The protein below binds the small molecule below.
Small molecule (SMILES): O=c1c2cccnc2n(-c2cccc([N+](=O)[O-])c2)c(=O)n1Cc1ccncc1

Sequence of chain 1.D:
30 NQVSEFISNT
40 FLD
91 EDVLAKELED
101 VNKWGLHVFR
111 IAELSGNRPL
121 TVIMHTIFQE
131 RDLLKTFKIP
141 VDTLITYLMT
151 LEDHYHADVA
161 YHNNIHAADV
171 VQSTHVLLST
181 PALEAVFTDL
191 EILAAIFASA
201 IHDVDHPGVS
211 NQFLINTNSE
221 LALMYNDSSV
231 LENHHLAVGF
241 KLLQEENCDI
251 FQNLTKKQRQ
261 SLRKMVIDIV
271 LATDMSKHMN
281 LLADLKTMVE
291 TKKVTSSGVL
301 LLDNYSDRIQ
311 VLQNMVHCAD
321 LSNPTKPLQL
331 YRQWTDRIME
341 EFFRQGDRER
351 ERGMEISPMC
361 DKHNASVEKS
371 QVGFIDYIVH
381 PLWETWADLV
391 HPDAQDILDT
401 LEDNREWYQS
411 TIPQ

Binding-site contacts:
Ligand atom N4 contacts residue GLN371 of chain 1.D at 3.3 Å (h-bond).
Ligand atom O56 contacts residue ILE36 of chain 1.D at 3.3 Å.
Ligand atom C42 contacts residue SER370 of chain 1.D at 3.8 Å.
Ligand atom C2 contacts residue ILE338 of chain 1.D at 3.6 Å (hydrophobic).
Ligand atom O58 contacts residue VAL32 of chain 1.D at 3.5 Å.
Ligand atom O56 contacts residue PHE35 of chain 1.D at 3.4 Å.
Ligand atom O50 contacts residue TYR161 of chain 1.D at 3.3 Å (h-bond).
Ligand atom N15 contacts residue PHE374 of chain 1.D at 3.4 Å.
Ligand atom C39 contacts residue PHE374 of chain 1.D at 3.6 Å (hydrophobic).
Ligand atom C29 contacts residue HIS162 of chain 1.D at 3.5 Å.
Ligand atom N54 contacts residue PHE35 of chain 1.D at 3.3 Å.
Ligand atom C6 contacts residue ASN323 of chain 1.D at 3.8 Å.
Ligand atom C6 contacts residue THR335 of chain 1.D at 3.8 Å.
Ligand atom N15 contacts residue ILE338 of chain 1.D at 3.8 Å.
Ligand atom N13 contacts residue PHE374 of chain 1.D at 3.7 Å.
Ligand atom O58 contacts residue SER370 of chain 1.D at 3.3 Å.
Ligand atom C39 contacts residue PHE35 of chain 1.D at 3.4 Å (hydrophobic).
Ligand atom C28 contacts residue ILE338 of chain 1.D at 3.6 Å (hydrophobic).
Ligand atom O52 contacts residue PHE40 of chain 1.D at 3.8 Å.
Ligand atom C2 contacts residue PHE374 of chain 1.D at 3.5 Å (hydrophobic).
Ligand atom C24 contacts residue LEU321 of chain 1.D at 3.4 Å (hydrophobic).
Ligand atom C5 contacts residue THR335 of chain 1.D at 3.3 Å.
Ligand atom O50 contacts residue ASN323 of chain 1.D at 3.8 Å.
Ligand atom O56 contacts residue SER370 of chain 1.D at 3.5 Å (h-bond).
Ligand atom O52 contacts residue PHE35 of chain 1.D at 3.2 Å.
Ligand atom C14 contacts residue ILE338 of chain 1.D at 3.8 Å (hydrophobic).
Ligand atom N54 contacts residue SER370 of chain 1.D at 3.4 Å (h-bond).
Ligand atom C1 contacts residue ASN323 of chain 1.D at 3.2 Å.
Ligand atom C3 contacts residue PHE374 of chain 1.D at 3.5 Å (hydrophobic).
Ligand atom N4 contacts residue ILE338 of chain 1.D at 3.8 Å.
Ligand atom C3 contacts residue ILE338 of chain 1.D at 3.7 Å (hydrophobic).
Ligand atom O58 contacts residue PHE35 of chain 1.D at 3.5 Å.
Ligand atom C40 contacts residue PHE35 of chain 1.D at 3.4 Å (hydrophobic).
Ligand atom C5 contacts residue GLN371 of chain 1.D at 3.2 Å.
Ligand atom O56 contacts residue PHE374 of chain 1.D at 3.5 Å.
Ligand atom C16 contacts residue PHE374 of chain 1.D at 3.6 Å (hydrophobic).
Ligand atom C43 contacts residue GLN371 of chain 1.D at 3.7 Å.
Ligand atom C14 contacts residue PHE374 of chain 1.D at 3.5 Å (hydrophobic).
Ligand atom C16 contacts residue ILE338 of chain 1.D at 3.6 Å (hydrophobic).
Ligand atom C41 contacts residue SER370 of chain 1.D at 3.3 Å.